Binding-site contacts:
Ligand atom CG2 contacts residue PHE76 of chain 50.B at 3.8 Å (hydrophobic).

Sequence of chain 50.B:
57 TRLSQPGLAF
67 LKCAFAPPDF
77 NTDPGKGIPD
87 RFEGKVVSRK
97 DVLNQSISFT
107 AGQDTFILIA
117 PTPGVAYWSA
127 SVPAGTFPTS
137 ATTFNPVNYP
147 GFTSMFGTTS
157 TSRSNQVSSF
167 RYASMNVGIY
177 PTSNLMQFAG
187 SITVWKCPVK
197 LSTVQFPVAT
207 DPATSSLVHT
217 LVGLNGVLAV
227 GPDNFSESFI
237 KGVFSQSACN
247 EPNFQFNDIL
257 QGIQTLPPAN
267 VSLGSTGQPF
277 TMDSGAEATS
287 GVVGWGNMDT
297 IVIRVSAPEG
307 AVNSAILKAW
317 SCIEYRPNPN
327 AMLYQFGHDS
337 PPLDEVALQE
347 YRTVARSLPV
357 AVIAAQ

A protein and the small-molecule ligand that binds it are described below.
Small molecule (SMILES): CC(C)[C@H](NC(=O)[C@H](CCCN=C(N)N)NC(=O)[C@@H](N)CCC(=O)O)C(=O)N[C@H](C=O)CCCCN